The protein below binds the small molecule below.
Small molecule (SMILES): OC[C@@H](O)[C@@H](O)[C@H](O)[C@@H](O)CO

Binding-site contacts:
Ligand atom O3 contacts residue LEU141 of chain 4.A at 4.2 Å.
Ligand atom O2 contacts residue VAL186 of chain 4.A at 4.0 Å.
Ligand atom C1 contacts residue TYR92 of chain 4.A at 4.2 Å (hydrophobic).
Ligand atom C2 contacts residue TYR153 of chain 4.A at 4.0 Å (hydrophobic).
Ligand atom O4 contacts residue TYR92 of chain 4.A at 3.5 Å.
Ligand atom O5 contacts residue PRO183 of chain 4.A at 4.1 Å.
Ligand atom C4 contacts residue SER140 of chain 4.A at 3.7 Å.
Ligand atom O5 contacts residue ALA142 of chain 4.A at 4.0 Å.
Ligand atom O5 contacts residue GLY184 of chain 4.A at 4.0 Å.
Ligand atom C5 contacts residue TRP194 of chain 4.A at 4.1 Å (hydrophobic).
Ligand atom C4 contacts residue TYR153 of chain 4.A at 3.7 Å (hydrophobic).
Ligand atom O3 contacts residue PRO183 of chain 4.A at 2.8 Å (h-bond).
Ligand atom C5 contacts residue GLU150 of chain 4.A at 3.8 Å.
Ligand atom O3 contacts residue PRO185 of chain 4.A at 3.9 Å.
Ligand atom O5 contacts residue PRO185 of chain 4.A at 4.2 Å.
Ligand atom O3 contacts residue SER140 of chain 4.A at 2.5 Å (h-bond).
Ligand atom O3 contacts residue GLY184 of chain 4.A at 3.0 Å (h-bond).
Ligand atom O6 contacts residue THR147 of chain 4.A at 3.5 Å.
Ligand atom O2 contacts residue PRO185 of chain 4.A at 3.9 Å.
Ligand atom C6 contacts residue GLU150 of chain 4.A at 3.0 Å.
Ligand atom O6 contacts residue GLU150 of chain 4.A at 2.5 Å (salt-bridge).
Ligand atom C5 contacts residue SER140 of chain 4.A at 4.2 Å.
Ligand atom C1 contacts residue TYR153 of chain 4.A at 3.8 Å (hydrophobic).
Ligand atom O3 contacts residue TYR153 of chain 4.A at 4.2 Å.
Ligand atom C2 contacts residue GLY184 of chain 4.A at 3.8 Å.
Ligand atom C3 contacts residue GLY184 of chain 4.A at 4.0 Å.
Ligand atom C3 contacts residue SER140 of chain 4.A at 3.1 Å.
Ligand atom C2 contacts residue PRO185 of chain 4.A at 3.9 Å (hydrophobic).
Ligand atom O5 contacts residue LEU141 of chain 4.A at 3.7 Å.
Ligand atom O2 contacts residue GLY184 of chain 4.A at 3.1 Å (h-bond).
Ligand atom C3 contacts residue TYR153 of chain 4.A at 3.5 Å (hydrophobic).
Ligand atom C4 contacts residue GLU150 of chain 4.A at 3.8 Å.
Ligand atom O4 contacts residue TYR153 of chain 4.A at 4.2 Å.
Ligand atom O5 contacts residue SER140 of chain 4.A at 3.4 Å (h-bond).
Ligand atom C5 contacts residue PRO185 of chain 4.A at 4.0 Å (hydrophobic).
Ligand atom C6 contacts residue TRP194 of chain 4.A at 3.9 Å (hydrophobic).
Ligand atom C2 contacts residue TRP194 of chain 4.A at 4.2 Å (hydrophobic).
Ligand atom O4 contacts residue GLU150 of chain 4.A at 3.7 Å.
Ligand atom C4 contacts residue TRP194 of chain 4.A at 4.2 Å (hydrophobic).
Ligand atom O4 contacts residue TRP194 of chain 4.A at 3.1 Å.

Sequence of chain 4.A:
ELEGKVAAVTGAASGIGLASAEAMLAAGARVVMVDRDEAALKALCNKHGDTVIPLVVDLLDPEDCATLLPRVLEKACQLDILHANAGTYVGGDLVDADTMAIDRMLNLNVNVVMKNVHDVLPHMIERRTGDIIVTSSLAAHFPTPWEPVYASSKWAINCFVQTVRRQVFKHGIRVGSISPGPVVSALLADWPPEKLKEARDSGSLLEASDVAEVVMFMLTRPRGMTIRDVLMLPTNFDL